Sequence of chain 1.C:
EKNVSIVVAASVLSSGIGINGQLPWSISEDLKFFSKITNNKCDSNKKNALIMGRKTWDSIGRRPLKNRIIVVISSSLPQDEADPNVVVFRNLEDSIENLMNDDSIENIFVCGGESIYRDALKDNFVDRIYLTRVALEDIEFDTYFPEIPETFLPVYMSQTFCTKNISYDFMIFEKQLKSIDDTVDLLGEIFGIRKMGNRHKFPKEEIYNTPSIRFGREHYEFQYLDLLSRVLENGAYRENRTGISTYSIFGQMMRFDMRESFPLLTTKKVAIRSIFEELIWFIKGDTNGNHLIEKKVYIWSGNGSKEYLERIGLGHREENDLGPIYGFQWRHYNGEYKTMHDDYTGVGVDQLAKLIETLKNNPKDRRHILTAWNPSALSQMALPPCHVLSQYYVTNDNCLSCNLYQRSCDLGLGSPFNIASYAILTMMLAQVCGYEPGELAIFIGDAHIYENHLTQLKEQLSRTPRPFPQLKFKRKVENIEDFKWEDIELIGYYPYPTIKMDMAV

Binding-site contacts:
Ligand atom NA4 contacts residue CYS113 of chain 1.C at 3.0 Å (h-bond).
Ligand atom NA4 contacts residue PHE36 of chain 1.C at 3.5 Å.
Ligand atom O1 contacts residue PHE36 of chain 1.C at 3.6 Å.
Ligand atom NA2 contacts residue THR134 of chain 1.C at 3.1 Å (h-bond).
Ligand atom N3 contacts residue VAL9 of chain 1.C at 3.2 Å.
Ligand atom CT contacts residue ARG70 of chain 1.C at 3.4 Å.
Ligand atom N3 contacts residue VAL10 of chain 1.C at 3.4 Å (h-bond).
Ligand atom N5 contacts residue NDP1 of chain 1.N at 3.3 Å.
Ligand atom NA4 contacts residue VAL10 of chain 1.C at 3.7 Å.
Ligand atom O2 contacts residue ARG70 of chain 1.C at 2.9 Å (salt-bridge).
Ligand atom C2 contacts residue VAL10 of chain 1.C at 3.7 Å (hydrophobic).
Ligand atom C4A contacts residue NDP1 of chain 1.N at 3.2 Å.
Ligand atom N1 contacts residue ALA11 of chain 1.C at 3.5 Å.
Ligand atom NA2 contacts residue ASP32 of chain 1.C at 2.7 Å (salt-bridge).
Ligand atom OE1 contacts residue LYS34 of chain 1.C at 3.7 Å.
Ligand atom NA2 contacts residue VAL10 of chain 1.C at 3.6 Å (h-bond).
Ligand atom N5 contacts residue CYS113 of chain 1.C at 3.6 Å.
Ligand atom C6 contacts residue NDP1 of chain 1.N at 3.5 Å.
Ligand atom C4 contacts residue NDP1 of chain 1.N at 3.4 Å.
Ligand atom CM contacts residue ILE62 of chain 1.C at 3.6 Å (hydrophobic).
Ligand atom NA4 contacts residue TYR119 of chain 1.C at 3.7 Å.
Ligand atom C2 contacts residue ALA11 of chain 1.C at 3.7 Å (hydrophobic).
Ligand atom NA4 contacts residue VAL9 of chain 1.C at 2.5 Å (h-bond).
Ligand atom OE2 contacts residue LEU33 of chain 1.C at 3.7 Å.
Ligand atom C2 contacts residue ASP32 of chain 1.C at 3.6 Å.
Ligand atom N1 contacts residue ASP32 of chain 1.C at 2.8 Å (salt-bridge).
Ligand atom N10 contacts residue ILE62 of chain 1.C at 3.7 Å.
Ligand atom C16 contacts residue PHE36 of chain 1.C at 3.6 Å (hydrophobic).
Ligand atom C4 contacts residue PHE36 of chain 1.C at 3.5 Å (hydrophobic).
Ligand atom C14 contacts residue ILE62 of chain 1.C at 3.5 Å (hydrophobic).
Ligand atom CT contacts residue SER37 of chain 1.C at 3.5 Å.
Ligand atom C9 contacts residue NDP1 of chain 1.N at 3.5 Å.
Ligand atom C4 contacts residue VAL9 of chain 1.C at 3.5 Å (hydrophobic).
Ligand atom C7 contacts residue LEU25 of chain 1.C at 3.6 Å (hydrophobic).
Ligand atom C8A contacts residue NDP1 of chain 1.N at 3.6 Å.
Ligand atom O1 contacts residue ARG70 of chain 1.C at 2.8 Å (salt-bridge).
Ligand atom O2 contacts residue SER37 of chain 1.C at 3.2 Å (h-bond).
Ligand atom NA2 contacts residue ALA11 of chain 1.C at 3.6 Å.
Ligand atom CM contacts residue SER61 of chain 1.C at 3.6 Å.
Ligand atom O1 contacts residue SER37 of chain 1.C at 3.3 Å.

A small-molecule ligand and the protein it binds are described below.
Small molecule (SMILES): CN(Cc1cnc2nc(N)nc(N)c2n1)c1ccc(C(=O)N[C@@H](CCC(=O)O)C(=O)O)cc1